Sequence of chain 2.F:
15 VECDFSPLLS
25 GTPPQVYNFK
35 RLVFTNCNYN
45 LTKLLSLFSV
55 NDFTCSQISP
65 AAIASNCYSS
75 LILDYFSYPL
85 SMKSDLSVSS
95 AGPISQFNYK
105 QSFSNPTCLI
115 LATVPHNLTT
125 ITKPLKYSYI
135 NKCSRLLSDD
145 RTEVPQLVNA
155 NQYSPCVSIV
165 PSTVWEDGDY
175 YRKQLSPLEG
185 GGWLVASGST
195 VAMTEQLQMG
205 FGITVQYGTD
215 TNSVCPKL

Binding-site contacts:
Ligand atom C4 contacts residue LYS47 of chain 2.F at 4.4 Å.
Ligand atom C1 contacts residue LYS47 of chain 2.F at 4.2 Å.
Ligand atom C7 contacts residue LYS221 of chain 2.F at 4.2 Å.
Ligand atom C1 contacts residue ASN44 of chain 2.F at 1.4 Å.
Ligand atom O5 contacts residue ASN44 of chain 2.F at 2.4 Å (h-bond).
Ligand atom C5 contacts residue LYS47 of chain 2.F at 4.0 Å.
Ligand atom C3 contacts residue ASN44 of chain 2.F at 3.8 Å.
Ligand atom N2 contacts residue ASN44 of chain 2.F at 2.9 Å (h-bond).
Ligand atom O7 contacts residue ASN44 of chain 2.F at 3.0 Å (h-bond).
Ligand atom C8 contacts residue LYS221 of chain 2.F at 3.2 Å.
Ligand atom C5 contacts residue THR46 of chain 2.F at 3.3 Å.
Ligand atom C2 contacts residue ASN44 of chain 2.F at 2.5 Å.
Ligand atom C8 contacts residue ASN44 of chain 2.F at 4.3 Å.
Ligand atom C1 contacts residue THR46 of chain 2.F at 4.0 Å.
Ligand atom C6 contacts residue LYS47 of chain 2.F at 3.6 Å.
Ligand atom C4 contacts residue ASN44 of chain 2.F at 4.2 Å.
Ligand atom O5 contacts residue THR46 of chain 2.F at 3.5 Å (h-bond).
Ligand atom C6 contacts residue THR46 of chain 2.F at 3.5 Å.
Ligand atom O7 contacts residue LYS221 of chain 2.F at 3.9 Å.
Ligand atom C8 contacts residue LEU222 of chain 2.F at 3.4 Å (hydrophobic).
Ligand atom O6 contacts residue LYS47 of chain 2.F at 3.2 Å.
Ligand atom O5 contacts residue LYS47 of chain 2.F at 3.4 Å.
Ligand atom C5 contacts residue ASN44 of chain 2.F at 3.7 Å.
Ligand atom C7 contacts residue ASN44 of chain 2.F at 3.1 Å.

A small-molecule ligand and the protein it binds are described below.
Small molecule (SMILES): CC(=O)N[C@@H]1[C@@H](O)[C@H](O)[C@@H](CO)O[C@H]1O